Sequence of chain 1.A:
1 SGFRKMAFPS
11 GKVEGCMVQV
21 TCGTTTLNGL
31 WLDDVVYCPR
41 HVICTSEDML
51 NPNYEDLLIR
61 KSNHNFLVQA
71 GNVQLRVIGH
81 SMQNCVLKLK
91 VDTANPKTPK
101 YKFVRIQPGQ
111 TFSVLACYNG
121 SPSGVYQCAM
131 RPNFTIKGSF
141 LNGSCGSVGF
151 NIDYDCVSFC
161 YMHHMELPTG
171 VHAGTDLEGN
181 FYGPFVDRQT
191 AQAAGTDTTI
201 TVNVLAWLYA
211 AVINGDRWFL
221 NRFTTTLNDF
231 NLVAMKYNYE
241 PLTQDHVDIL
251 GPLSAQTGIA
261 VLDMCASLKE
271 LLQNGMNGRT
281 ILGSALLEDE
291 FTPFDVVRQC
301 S

Binding-site contacts:
Ligand atom C14 contacts residue MET49 of chain 1.A at 4.0 Å (hydrophobic).
Ligand atom C09 contacts residue MET49 of chain 1.A at 3.7 Å (hydrophobic).
Ligand atom C11 contacts residue MET49 of chain 1.A at 3.4 Å (hydrophobic).
Ligand atom C14 contacts residue ARG188 of chain 1.A at 4.0 Å.
Ligand atom C08 contacts residue MET49 of chain 1.A at 4.1 Å (hydrophobic).
Ligand atom CL10 contacts residue DMS1 of chain 1.G at 3.1 Å.
Ligand atom O05 contacts residue GLU166 of chain 1.A at 3.3 Å (salt-bridge).
Ligand atom O03 contacts residue THR190 of chain 1.A at 3.0 Å (h-bond).
Ligand atom N06 contacts residue ARG188 of chain 1.A at 3.3 Å (salt-bridge).
Ligand atom N06 contacts residue GLN189 of chain 1.A at 3.0 Å (h-bond).
Ligand atom C11 contacts residue HIS164 of chain 1.A at 4.0 Å.
Ligand atom CL13 contacts residue MET165 of chain 1.A at 3.7 Å.
Ligand atom C11 contacts residue HIS41 of chain 1.A at 3.9 Å.
Ligand atom CL13 contacts residue HIS41 of chain 1.A at 3.3 Å.
Ligand atom N06 contacts residue GLN192 of chain 1.A at 4.2 Å.
Ligand atom C04 contacts residue GLU166 of chain 1.A at 4.2 Å.
Ligand atom C01 contacts residue PRO168 of chain 1.A at 3.6 Å (hydrophobic).
Ligand atom C07 contacts residue ARG188 of chain 1.A at 4.0 Å.
Ligand atom C01 contacts residue LEU167 of chain 1.A at 3.6 Å (hydrophobic).
Ligand atom O03 contacts residue GLN192 of chain 1.A at 3.1 Å (h-bond).
Ligand atom CL10 contacts residue MET49 of chain 1.A at 4.1 Å.
Ligand atom C12 contacts residue HIS164 of chain 1.A at 4.0 Å.
Ligand atom C08 contacts residue GLN189 of chain 1.A at 3.2 Å.
Ligand atom CL13 contacts residue MET49 of chain 1.A at 4.2 Å.
Ligand atom C12 contacts residue MET49 of chain 1.A at 3.5 Å (hydrophobic).
Ligand atom CL13 contacts residue ASP187 of chain 1.A at 3.3 Å.
Ligand atom C01 contacts residue GLU166 of chain 1.A at 3.6 Å.
Ligand atom C12 contacts residue MET165 of chain 1.A at 3.7 Å (hydrophobic).
Ligand atom C02 contacts residue THR190 of chain 1.A at 4.1 Å.
Ligand atom O05 contacts residue MET165 of chain 1.A at 4.0 Å.
Ligand atom C02 contacts residue GLN189 of chain 1.A at 3.3 Å.
Ligand atom C07 contacts residue MET165 of chain 1.A at 4.1 Å (hydrophobic).
Ligand atom C14 contacts residue MET165 of chain 1.A at 3.4 Å (hydrophobic).
Ligand atom CL13 contacts residue HIS164 of chain 1.A at 3.7 Å.
Ligand atom C12 contacts residue HIS41 of chain 1.A at 4.2 Å.
Ligand atom C04 contacts residue GLN189 of chain 1.A at 3.1 Å.
Ligand atom O03 contacts residue GLN189 of chain 1.A at 3.7 Å.
Ligand atom O05 contacts residue GLN189 of chain 1.A at 3.6 Å (h-bond).
Ligand atom O03 contacts residue ARG188 of chain 1.A at 3.4 Å (salt-bridge).
Ligand atom C07 contacts residue GLN189 of chain 1.A at 3.5 Å.

This protein binds this small molecule.
Small molecule (SMILES): C[C@H](O)C(=O)Nc1cc(Cl)cc(Cl)c1